The protein below binds the small molecule below.
Small molecule (SMILES): Nc1ncnc2c1ncn2[C@@H]1O[C@H](COP(=O)(O)OP(=O)(O)OC[C@H]2O[C@@H](O)[C@H](OP(=O)(O)O)[C@@H]2O)[C@@H](O)[C@H]1O

Binding-site contacts:
Ligand atom O29 contacts residue LYS81 of chain 1.A at 3.3 Å (salt-bridge).
Ligand atom O36 contacts residue HIS116 of chain 1.A at 2.8 Å (h-bond).
Ligand atom O34 contacts residue HIS155 of chain 1.A at 3.4 Å (h-bond).
Ligand atom O22 contacts residue ARG154 of chain 1.A at 3.4 Å (salt-bridge).
Ligand atom O13 contacts residue HIS155 of chain 1.A at 3.5 Å.
Ligand atom N01 contacts residue LEU125 of chain 1.A at 3.4 Å (h-bond).
Ligand atom O32 contacts residue ARG34 of chain 1.A at 3.6 Å (salt-bridge).
Ligand atom O13 contacts residue ARG136 of chain 1.A at 3.0 Å (salt-bridge).
Ligand atom O17 contacts residue HIS155 of chain 1.A at 2.8 Å (h-bond).
Ligand atom P12 contacts residue ARG136 of chain 1.A at 3.6 Å.
Ligand atom O26 contacts residue ARG154 of chain 1.A at 3.3 Å (salt-bridge).
Ligand atom N04 contacts residue MET132 of chain 1.A at 3.0 Å (h-bond).
Ligand atom N40 contacts residue LEU125 of chain 1.A at 3.5 Å.
Ligand atom O11 contacts residue HIS155 of chain 1.A at 3.2 Å.
Ligand atom C02 contacts residue ILE126 of chain 1.A at 3.5 Å (hydrophobic).
Ligand atom O30 contacts residue LYS81 of chain 1.A at 2.8 Å (salt-bridge).
Ligand atom O28 contacts residue G2 of chain 1.B at 3.1 Å (h-bond).
Ligand atom O32 contacts residue TYR95 of chain 1.A at 3.5 Å.
Ligand atom O18 contacts residue K1 of chain 1.I at 2.8 Å.
Ligand atom O17 contacts residue THR151 of chain 1.A at 3.4 Å.
Ligand atom O22 contacts residue THR151 of chain 1.A at 3.4 Å.
Ligand atom O14 contacts residue ARG136 of chain 1.A at 3.0 Å (salt-bridge).
Ligand atom P27 contacts residue LYS81 of chain 1.A at 3.6 Å.
Ligand atom N01 contacts residue GLY130 of chain 1.A at 2.9 Å (h-bond).
Ligand atom C05 contacts residue MET132 of chain 1.A at 3.5 Å (hydrophobic).
Ligand atom O18 contacts residue HIS116 of chain 1.A at 3.4 Å.
Ligand atom O29 contacts residue ARG154 of chain 1.A at 2.7 Å (salt-bridge).
Ligand atom C35 contacts residue HIS116 of chain 1.A at 3.5 Å.
Ligand atom O28 contacts residue ARG34 of chain 1.A at 2.9 Å (salt-bridge).
Ligand atom O24 contacts residue HIS140 of chain 1.A at 3.4 Å.
Ligand atom O29 contacts residue ARG83 of chain 1.A at 2.8 Å (salt-bridge).
Ligand atom O29 contacts residue G2 of chain 1.B at 2.9 Å (h-bond).
Ligand atom O30 contacts residue TYR95 of chain 1.A at 3.2 Å (h-bond).
Ligand atom O28 contacts residue ARG83 of chain 1.A at 3.1 Å (salt-bridge).
Ligand atom C03 contacts residue ILE126 of chain 1.A at 3.4 Å (hydrophobic).
Ligand atom O15 contacts residue K1 of chain 1.I at 3.5 Å.
Ligand atom N01 contacts residue MET132 of chain 1.A at 3.6 Å.
Ligand atom P27 contacts residue G2 of chain 1.B at 3.4 Å.
Ligand atom O36 contacts residue THR118 of chain 1.A at 2.7 Å (h-bond).
Ligand atom O28 contacts residue TYR95 of chain 1.A at 2.9 Å (h-bond).

Sequence of chain 1.A:
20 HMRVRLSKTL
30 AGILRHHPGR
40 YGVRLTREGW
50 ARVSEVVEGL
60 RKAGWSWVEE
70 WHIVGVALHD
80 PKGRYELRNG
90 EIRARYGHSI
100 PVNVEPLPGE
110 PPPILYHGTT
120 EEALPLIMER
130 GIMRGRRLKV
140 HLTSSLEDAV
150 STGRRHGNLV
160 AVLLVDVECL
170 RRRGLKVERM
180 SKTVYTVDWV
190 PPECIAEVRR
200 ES